Binding-site contacts:
Ligand atom C4 contacts residue LYS64 of chain 1.A at 3.7 Å.
Ligand atom C4 contacts residue MET61 of chain 1.A at 3.6 Å (hydrophobic).
Ligand atom C32 contacts residue MET80 of chain 1.A at 3.6 Å (hydrophobic).
Ligand atom C25 contacts residue PHE84 of chain 1.A at 3.7 Å (hydrophobic).
Ligand atom C19 contacts residue PHE58 of chain 1.A at 3.7 Å (hydrophobic).
Ligand atom C27 contacts residue MET80 of chain 1.A at 3.8 Å (hydrophobic).
Ligand atom C19 contacts residue PHE100 of chain 1.A at 3.7 Å (hydrophobic).
Ligand atom C5 contacts residue LYS64 of chain 1.A at 2.3 Å.
Ligand atom O3 contacts residue ARG93 of chain 1.A at 2.9 Å (salt-bridge).
Ligand atom C5 contacts residue MET61 of chain 1.A at 3.7 Å (hydrophobic).
Ligand atom C29 contacts residue PHE100 of chain 1.A at 3.5 Å (hydrophobic).
Ligand atom N1 contacts residue LYS64 of chain 1.A at 1.4 Å.
Ligand atom C11 contacts residue ALA57 of chain 1.A at 3.7 Å (hydrophobic).
Ligand atom C6 contacts residue VAL83 of chain 1.A at 3.7 Å (hydrophobic).
Ligand atom C31 contacts residue VAL79 of chain 1.A at 3.8 Å (hydrophobic).
Ligand atom C31 contacts residue MET80 of chain 1.A at 3.8 Å (hydrophobic).
Ligand atom C30 contacts residue LEU65 of chain 1.A at 3.6 Å (hydrophobic).
Ligand atom C21 contacts residue THR96 of chain 1.A at 3.6 Å.
Ligand atom C23 contacts residue ARG93 of chain 1.A at 3.5 Å.
Ligand atom O2 contacts residue ARG93 of chain 1.A at 3.2 Å (salt-bridge).
Ligand atom C28 contacts residue MET80 of chain 1.A at 3.8 Å (hydrophobic).
Ligand atom C22 contacts residue THR96 of chain 1.A at 3.6 Å.
Ligand atom C34 contacts residue LEU97 of chain 1.A at 3.4 Å (hydrophobic).
Ligand atom C34 contacts residue GLY101 of chain 1.A at 3.7 Å.
Ligand atom C9 contacts residue MET61 of chain 1.A at 3.5 Å (hydrophobic).
Ligand atom C30 contacts residue PHE100 of chain 1.A at 3.8 Å (hydrophobic).
Ligand atom C36 contacts residue PHE100 of chain 1.A at 3.7 Å (hydrophobic).
Ligand atom C17 contacts residue THR96 of chain 1.A at 3.7 Å.
Ligand atom C1 contacts residue LYS64 of chain 1.A at 2.4 Å.
Ligand atom C33 contacts residue PHE100 of chain 1.A at 3.5 Å (hydrophobic).
Ligand atom C20 contacts residue PHE58 of chain 1.A at 3.6 Å (hydrophobic).
Ligand atom C34 contacts residue PHE100 of chain 1.A at 3.7 Å (hydrophobic).
Ligand atom C26 contacts residue VAL83 of chain 1.A at 3.7 Å (hydrophobic).
Ligand atom N3 contacts residue ALA57 of chain 1.A at 3.7 Å.
Ligand atom C28 contacts residue PHE100 of chain 1.A at 3.4 Å (hydrophobic).
Ligand atom O4 contacts residue LEU97 of chain 1.A at 3.8 Å.
Ligand atom C2 contacts residue LYS64 of chain 1.A at 3.7 Å.
Ligand atom C33 contacts residue LEU97 of chain 1.A at 3.6 Å (hydrophobic).
Ligand atom N4 contacts residue THR96 of chain 1.A at 3.8 Å.
Ligand atom N2 contacts residue ALA57 of chain 1.A at 3.5 Å.

A small-molecule ligand and the protein it binds are described below.
Small molecule (SMILES): Cc1c(-c2cccc3c(CCCOc4cccc5ccccc45)c(C(=O)O)[nH]c23)c(COc2ccc3ccncc3c2)nn1C

Sequence of chain 1.A:
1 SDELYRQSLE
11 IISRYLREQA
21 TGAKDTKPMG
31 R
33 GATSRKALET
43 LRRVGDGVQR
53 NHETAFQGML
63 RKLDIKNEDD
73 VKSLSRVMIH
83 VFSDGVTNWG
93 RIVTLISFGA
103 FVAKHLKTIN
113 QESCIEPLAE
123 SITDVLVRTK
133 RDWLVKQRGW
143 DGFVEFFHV